Binding-site contacts:
Ligand atom C2 contacts residue VAL95 of chain 1.A at 3.1 Å (hydrophobic).
Ligand atom O2A contacts residue ASP159 of chain 1.A at 3.6 Å.
Ligand atom N3B contacts residue LYS45 of chain 1.A at 3.1 Å (salt-bridge).
Ligand atom C4' contacts residue GLY23 of chain 1.A at 3.7 Å.
Ligand atom C5' contacts residue GLY25 of chain 1.A at 3.7 Å.
Ligand atom N7 contacts residue LEU145 of chain 1.A at 3.5 Å.
Ligand atom O2B contacts residue GLY25 of chain 1.A at 3.4 Å.
Ligand atom O2A contacts residue LYS45 of chain 1.A at 3.0 Å.
Ligand atom O2B contacts residue SER28 of chain 1.A at 3.0 Å (h-bond).
Ligand atom C5' contacts residue LYS24 of chain 1.A at 3.7 Å.
Ligand atom PB contacts residue MG1 of chain 1.D at 3.4 Å.
Ligand atom O3A contacts residue LYS45 of chain 1.A at 3.2 Å (salt-bridge).
Ligand atom C6 contacts residue LEU145 of chain 1.A at 3.5 Å (hydrophobic).
Ligand atom O1A contacts residue ASN143 of chain 1.A at 3.1 Å (h-bond).
Ligand atom O2' contacts residue GLU99 of chain 1.A at 2.4 Å (salt-bridge).
Ligand atom PB contacts residue ASP159 of chain 1.A at 3.5 Å.
Ligand atom PA contacts residue MG1 of chain 1.D at 3.5 Å.
Ligand atom O5' contacts residue VAL30 of chain 1.A at 3.6 Å.
Ligand atom O3' contacts residue GLU99 of chain 1.A at 2.8 Å (salt-bridge).
Ligand atom O1B contacts residue GLY25 of chain 1.A at 3.5 Å.
Ligand atom O1B contacts residue MG1 of chain 1.D at 2.1 Å.
Ligand atom N6 contacts residue ALA43 of chain 1.A at 3.6 Å.
Ligand atom C4 contacts residue LEU145 of chain 1.A at 3.6 Å (hydrophobic).
Ligand atom C4' contacts residue LYS24 of chain 1.A at 3.5 Å.
Ligand atom N6 contacts residue ASP93 of chain 1.A at 3.2 Å (salt-bridge).
Ligand atom C6 contacts residue VAL95 of chain 1.A at 3.3 Å (hydrophobic).
Ligand atom C5 contacts residue LEU145 of chain 1.A at 3.3 Å (hydrophobic).
Ligand atom O1A contacts residue MG1 of chain 1.D at 2.1 Å.
Ligand atom O3' contacts residue GLU142 of chain 1.A at 2.8 Å (salt-bridge).
Ligand atom O3A contacts residue SER28 of chain 1.A at 3.7 Å.
Ligand atom C2' contacts residue GLU99 of chain 1.A at 3.5 Å.
Ligand atom O4' contacts residue GLY23 of chain 1.A at 3.4 Å.
Ligand atom N3B contacts residue ASP159 of chain 1.A at 2.6 Å (salt-bridge).
Ligand atom N1 contacts residue VAL95 of chain 1.A at 3.0 Å.
Ligand atom O1B contacts residue ASP159 of chain 1.A at 2.8 Å (salt-bridge).
Ligand atom O4' contacts residue VAL30 of chain 1.A at 3.1 Å.
Ligand atom O1A contacts residue ASP159 of chain 1.A at 2.8 Å (salt-bridge).
Ligand atom C3' contacts residue GLU99 of chain 1.A at 3.6 Å.
Ligand atom N6 contacts residue VAL95 of chain 1.A at 3.3 Å.
Ligand atom C6 contacts residue ALA43 of chain 1.A at 3.6 Å (hydrophobic).

A small-molecule ligand and the protein it binds are described below.
Small molecule (SMILES): Nc1ncnc2c1ncn2[C@@H]1O[C@H](CO[P](=O)(O)O[P](N)(=O)O)[C@@H](O)[C@H]1O

Sequence of chain 1.A:
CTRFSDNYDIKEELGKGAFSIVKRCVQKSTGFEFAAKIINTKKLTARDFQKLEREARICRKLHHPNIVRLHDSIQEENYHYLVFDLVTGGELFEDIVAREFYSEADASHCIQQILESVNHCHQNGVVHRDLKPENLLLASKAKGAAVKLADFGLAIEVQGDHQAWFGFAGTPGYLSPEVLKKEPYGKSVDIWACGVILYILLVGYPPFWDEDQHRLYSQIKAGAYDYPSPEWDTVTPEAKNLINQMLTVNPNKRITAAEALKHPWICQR